Binding-site contacts:
Ligand atom C1 contacts residue ASN390 of chain 1.A at 1.4 Å.
Ligand atom C7 contacts residue GLU391 of chain 1.A at 4.4 Å.
Ligand atom O6 contacts residue SER393 of chain 1.A at 4.2 Å.
Ligand atom C8 contacts residue GLU391 of chain 1.A at 3.8 Å.
Ligand atom C4 contacts residue ASN390 of chain 1.A at 4.1 Å.
Ligand atom O7 contacts residue ASN390 of chain 1.A at 2.8 Å (h-bond).
Ligand atom C1 contacts residue THR392 of chain 1.A at 4.0 Å.
Ligand atom O5 contacts residue LEU395 of chain 1.A at 3.7 Å.
Ligand atom C6 contacts residue SER393 of chain 1.A at 3.8 Å.
Ligand atom O5 contacts residue THR392 of chain 1.A at 4.2 Å.
Ligand atom C1 contacts residue SER393 of chain 1.A at 4.4 Å.
Ligand atom C5 contacts residue ASN390 of chain 1.A at 3.5 Å.
Ligand atom C6 contacts residue LEU395 of chain 1.A at 4.3 Å (hydrophobic).
Ligand atom N2 contacts residue ASN390 of chain 1.A at 3.0 Å (h-bond).
Ligand atom C3 contacts residue ASN390 of chain 1.A at 3.8 Å.
Ligand atom C8 contacts residue ASN390 of chain 1.A at 4.5 Å.
Ligand atom C5 contacts residue THR392 of chain 1.A at 4.2 Å.
Ligand atom C7 contacts residue ASN390 of chain 1.A at 3.2 Å.
Ligand atom C5 contacts residue SER393 of chain 1.A at 4.1 Å.
Ligand atom O5 contacts residue SER393 of chain 1.A at 3.5 Å (h-bond).
Ligand atom O5 contacts residue ASN390 of chain 1.A at 2.2 Å (h-bond).
Ligand atom O6 contacts residue LEU395 of chain 1.A at 3.6 Å.
Ligand atom C2 contacts residue ASN390 of chain 1.A at 2.5 Å.

A protein and the small-molecule ligand that binds it are described below.
Small molecule (SMILES): CC(=O)N[C@H]1[C@H](O[C@H]2[C@H](O)[C@@H](NC(C)=O)CO[C@@H]2CO)O[C@H](CO)[C@@H](O)[C@@H]1O

Sequence of chain 1.A:
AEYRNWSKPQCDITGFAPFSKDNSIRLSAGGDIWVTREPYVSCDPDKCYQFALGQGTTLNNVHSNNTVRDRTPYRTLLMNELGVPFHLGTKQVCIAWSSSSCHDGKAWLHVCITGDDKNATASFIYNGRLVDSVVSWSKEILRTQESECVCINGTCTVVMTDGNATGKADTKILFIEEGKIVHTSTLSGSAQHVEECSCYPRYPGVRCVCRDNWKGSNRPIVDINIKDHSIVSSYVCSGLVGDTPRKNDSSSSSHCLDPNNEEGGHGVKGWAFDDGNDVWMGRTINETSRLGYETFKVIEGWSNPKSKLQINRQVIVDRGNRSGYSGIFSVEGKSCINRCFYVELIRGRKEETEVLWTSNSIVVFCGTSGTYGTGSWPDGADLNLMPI